The small molecule below binds the protein below.
Small molecule (SMILES): CC(=O)N[C@H]1[C@@H](O[C@H]2[C@H](O)[C@@H](NC(C)=O)CO[C@@H]2CO[C@@H]2O[C@@H](C)[C@@H](O)[C@@H](O)[C@@H]2O)O[C@H](CO)[C@@H](O[C@@H]2O[C@H](CO[C@@H]3O[C@H](CO)[C@@H](O)[C@H](O)[C@@H]3O[C@@H]3O[C@H](CO)[C@@H](O)[C@H](O)[C@H]3NC(C)=O)[C@@H](O)[C@H](O)[C@@H]2O)[C@@H]1O

Binding-site contacts:
Ligand atom C6 contacts residue PHE19 of chain 2.A at 3.3 Å (hydrophobic).
Ligand atom O4 contacts residue PHE19 of chain 2.A at 3.9 Å.
Ligand atom C1 contacts residue ASN73 of chain 2.A at 1.5 Å.
Ligand atom O2 contacts residue PHE19 of chain 2.A at 3.6 Å.
Ligand atom C1 contacts residue PHE19 of chain 2.A at 3.1 Å (hydrophobic).
Ligand atom C5 contacts residue ARG77 of chain 2.A at 3.5 Å.
Ligand atom O6 contacts residue VAL40 of chain 2.A at 2.8 Å.
Ligand atom C8 contacts residue PHE19 of chain 2.A at 3.4 Å (hydrophobic).
Ligand atom O7 contacts residue ASP41 of chain 2.A at 2.8 Å (salt-bridge).
Ligand atom C3 contacts residue ASP41 of chain 2.A at 3.7 Å.
Ligand atom C3 contacts residue ARG77 of chain 2.A at 2.8 Å.
Ligand atom C6 contacts residue VAL79 of chain 2.A at 3.8 Å (hydrophobic).
Ligand atom O7 contacts residue ARG77 of chain 2.A at 3.4 Å (salt-bridge).
Ligand atom N2 contacts residue ASP41 of chain 2.A at 3.1 Å (salt-bridge).
Ligand atom C7 contacts residue PHE19 of chain 2.A at 3.3 Å (hydrophobic).
Ligand atom O6 contacts residue PHE19 of chain 2.A at 3.6 Å.
Ligand atom C5 contacts residue VAL38 of chain 2.A at 3.7 Å (hydrophobic).
Ligand atom C2 contacts residue ARG77 of chain 2.A at 3.5 Å.
Ligand atom C3 contacts residue ASN73 of chain 2.A at 3.8 Å.
Ligand atom C4 contacts residue ARG77 of chain 2.A at 3.1 Å.
Ligand atom N2 contacts residue ASN73 of chain 2.A at 3.0 Å (h-bond).
Ligand atom C7 contacts residue ASP41 of chain 2.A at 3.3 Å.
Ligand atom O5 contacts residue ASN73 of chain 2.A at 2.4 Å (h-bond).
Ligand atom C6 contacts residue VAL40 of chain 2.A at 3.0 Å (hydrophobic).
Ligand atom C6 contacts residue ARG77 of chain 2.A at 3.9 Å.
Ligand atom O3 contacts residue TYR72 of chain 2.A at 3.6 Å.
Ligand atom C6 contacts residue ARG77 of chain 2.A at 3.4 Å.
Ligand atom O5 contacts residue PHE17 of chain 2.A at 3.6 Å.
Ligand atom O4 contacts residue THR36 of chain 2.A at 3.8 Å.
Ligand atom O4 contacts residue ARG77 of chain 2.A at 2.5 Å (salt-bridge).
Ligand atom C2 contacts residue PHE19 of chain 2.A at 3.7 Å (hydrophobic).
Ligand atom O5 contacts residue ARG77 of chain 2.A at 3.3 Å (salt-bridge).
Ligand atom C5 contacts residue ASN73 of chain 2.A at 3.7 Å.
Ligand atom C2 contacts residue ASN73 of chain 2.A at 2.5 Å.
Ligand atom O7 contacts residue PHE19 of chain 2.A at 3.6 Å.
Ligand atom C5 contacts residue ARG77 of chain 2.A at 3.8 Å.
Ligand atom N2 contacts residue PHE19 of chain 2.A at 3.3 Å.
Ligand atom C1 contacts residue PHE19 of chain 2.A at 3.9 Å (hydrophobic).
Ligand atom C2 contacts residue ASP41 of chain 2.A at 3.8 Å.
Ligand atom O6 contacts residue ARG77 of chain 2.A at 2.9 Å (salt-bridge).

Sequence of chain 2.A:
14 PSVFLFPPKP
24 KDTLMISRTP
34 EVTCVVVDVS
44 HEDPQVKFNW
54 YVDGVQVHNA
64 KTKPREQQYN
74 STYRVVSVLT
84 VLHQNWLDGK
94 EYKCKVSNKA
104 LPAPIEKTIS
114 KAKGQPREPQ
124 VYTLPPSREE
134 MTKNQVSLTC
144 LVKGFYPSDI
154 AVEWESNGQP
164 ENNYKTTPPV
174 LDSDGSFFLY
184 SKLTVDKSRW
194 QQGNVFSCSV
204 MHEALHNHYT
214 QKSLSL